Sequence of chain 1.A:
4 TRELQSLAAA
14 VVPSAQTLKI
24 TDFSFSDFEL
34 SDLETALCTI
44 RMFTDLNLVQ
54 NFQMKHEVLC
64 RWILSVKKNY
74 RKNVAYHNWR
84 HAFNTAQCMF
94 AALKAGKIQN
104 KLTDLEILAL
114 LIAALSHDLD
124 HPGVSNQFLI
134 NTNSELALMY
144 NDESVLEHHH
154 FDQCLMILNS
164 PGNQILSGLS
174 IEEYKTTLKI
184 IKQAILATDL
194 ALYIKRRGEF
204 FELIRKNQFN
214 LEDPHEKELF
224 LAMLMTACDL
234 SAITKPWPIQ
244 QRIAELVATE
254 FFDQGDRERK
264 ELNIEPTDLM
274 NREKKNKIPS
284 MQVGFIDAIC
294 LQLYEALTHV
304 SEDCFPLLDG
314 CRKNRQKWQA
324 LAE

Binding-site contacts:
Ligand atom C14 contacts residue PHE288 of chain 1.A at 3.4 Å (hydrophobic).
Ligand atom C6 contacts residue PHE288 of chain 1.A at 3.7 Å (hydrophobic).
Ligand atom CL9 contacts residue ALA235 of chain 1.A at 3.9 Å.
Ligand atom N4 contacts residue ILE236 of chain 1.A at 4.0 Å.
Ligand atom N4 contacts residue GLN285 of chain 1.A at 3.3 Å (h-bond).
Ligand atom CL9 contacts residue LEU233 of chain 1.A at 3.2 Å.
Ligand atom C15 contacts residue PHE288 of chain 1.A at 3.5 Å (hydrophobic).
Ligand atom C17 contacts residue PHE288 of chain 1.A at 3.4 Å (hydrophobic).
Ligand atom C14 contacts residue PHE254 of chain 1.A at 4.0 Å (hydrophobic).
Ligand atom C12 contacts residue PHE254 of chain 1.A at 3.8 Å (hydrophobic).
Ligand atom C18 contacts residue PHE288 of chain 1.A at 3.4 Å (hydrophobic).
Ligand atom N11 contacts residue PHE288 of chain 1.A at 3.6 Å.
Ligand atom N10 contacts residue PHE288 of chain 1.A at 3.6 Å.
Ligand atom O2 contacts residue ILE236 of chain 1.A at 3.6 Å.
Ligand atom C1 contacts residue GLN243 of chain 1.A at 3.5 Å.
Ligand atom C16 contacts residue PHE288 of chain 1.A at 3.6 Å (hydrophobic).
Ligand atom C16 contacts residue LEU272 of chain 1.A at 3.6 Å (hydrophobic).
Ligand atom C12 contacts residue PHE288 of chain 1.A at 3.6 Å (hydrophobic).
Ligand atom C18 contacts residue GLN285 of chain 1.A at 3.1 Å.
Ligand atom C17 contacts residue MET284 of chain 1.A at 3.9 Å (hydrophobic).
Ligand atom C6 contacts residue VAL250 of chain 1.A at 4.1 Å (hydrophobic).
Ligand atom C5 contacts residue GLN285 of chain 1.A at 3.3 Å.
Ligand atom C15 contacts residue LEU272 of chain 1.A at 3.9 Å (hydrophobic).
Ligand atom O21 contacts residue LEU272 of chain 1.A at 3.9 Å.
Ligand atom C17 contacts residue GLN285 of chain 1.A at 3.8 Å.
Ligand atom C1 contacts residue ALA247 of chain 1.A at 3.7 Å (hydrophobic).
Ligand atom N22 contacts residue LEU272 of chain 1.A at 3.8 Å.
Ligand atom C19 contacts residue PHE288 of chain 1.A at 3.6 Å (hydrophobic).
Ligand atom C13 contacts residue PHE254 of chain 1.A at 3.8 Å (hydrophobic).
Ligand atom C1 contacts residue ALA235 of chain 1.A at 4.0 Å (hydrophobic).
Ligand atom O2 contacts residue ALA235 of chain 1.A at 3.5 Å.
Ligand atom C7 contacts residue PHE288 of chain 1.A at 3.5 Å (hydrophobic).
Ligand atom C5 contacts residue VAL250 of chain 1.A at 3.9 Å (hydrophobic).
Ligand atom CL9 contacts residue ILE236 of chain 1.A at 3.9 Å.
Ligand atom C3 contacts residue ILE236 of chain 1.A at 3.9 Å (hydrophobic).
Ligand atom O21 contacts residue MET284 of chain 1.A at 3.5 Å.
Ligand atom C17 contacts residue LEU272 of chain 1.A at 3.9 Å (hydrophobic).
Ligand atom O24 contacts residue MET284 of chain 1.A at 4.0 Å.
Ligand atom C20 contacts residue LEU272 of chain 1.A at 3.6 Å (hydrophobic).
Ligand atom CL9 contacts residue TYR79 of chain 1.A at 3.7 Å.

The small molecule below binds the protein below.
Small molecule (SMILES): COc1ncc(-n2nc(C)c3cc(C(=O)NS(C)(=O)=O)ccc32)cc1Cl